Binding-site contacts:
Ligand atom C5 contacts residue THR663 of chain 18.A at 4.3 Å.
Ligand atom C8 contacts residue TYR694 of chain 18.A at 3.4 Å (hydrophobic).
Ligand atom C3 contacts residue ASN666 of chain 18.A at 3.8 Å.
Ligand atom C2 contacts residue ASN666 of chain 18.A at 2.5 Å.
Ligand atom C7 contacts residue TYR694 of chain 18.A at 4.5 Å (hydrophobic).
Ligand atom N2 contacts residue ASN666 of chain 18.A at 3.0 Å (h-bond).
Ligand atom C1 contacts residue ASN666 of chain 18.A at 1.4 Å.
Ligand atom O7 contacts residue ASN666 of chain 18.A at 4.0 Å.
Ligand atom N2 contacts residue TYR694 of chain 18.A at 4.5 Å.
Ligand atom C8 contacts residue LEU693 of chain 18.A at 4.2 Å (hydrophobic).
Ligand atom C4 contacts residue ASN666 of chain 18.A at 4.2 Å.
Ligand atom C5 contacts residue ASN666 of chain 18.A at 3.6 Å.
Ligand atom C7 contacts residue ASN666 of chain 18.A at 3.7 Å.
Ligand atom O5 contacts residue ASN666 of chain 18.A at 2.3 Å (h-bond).
Ligand atom C6 contacts residue THR663 of chain 18.A at 3.7 Å.

Sequence of chain 18.A:
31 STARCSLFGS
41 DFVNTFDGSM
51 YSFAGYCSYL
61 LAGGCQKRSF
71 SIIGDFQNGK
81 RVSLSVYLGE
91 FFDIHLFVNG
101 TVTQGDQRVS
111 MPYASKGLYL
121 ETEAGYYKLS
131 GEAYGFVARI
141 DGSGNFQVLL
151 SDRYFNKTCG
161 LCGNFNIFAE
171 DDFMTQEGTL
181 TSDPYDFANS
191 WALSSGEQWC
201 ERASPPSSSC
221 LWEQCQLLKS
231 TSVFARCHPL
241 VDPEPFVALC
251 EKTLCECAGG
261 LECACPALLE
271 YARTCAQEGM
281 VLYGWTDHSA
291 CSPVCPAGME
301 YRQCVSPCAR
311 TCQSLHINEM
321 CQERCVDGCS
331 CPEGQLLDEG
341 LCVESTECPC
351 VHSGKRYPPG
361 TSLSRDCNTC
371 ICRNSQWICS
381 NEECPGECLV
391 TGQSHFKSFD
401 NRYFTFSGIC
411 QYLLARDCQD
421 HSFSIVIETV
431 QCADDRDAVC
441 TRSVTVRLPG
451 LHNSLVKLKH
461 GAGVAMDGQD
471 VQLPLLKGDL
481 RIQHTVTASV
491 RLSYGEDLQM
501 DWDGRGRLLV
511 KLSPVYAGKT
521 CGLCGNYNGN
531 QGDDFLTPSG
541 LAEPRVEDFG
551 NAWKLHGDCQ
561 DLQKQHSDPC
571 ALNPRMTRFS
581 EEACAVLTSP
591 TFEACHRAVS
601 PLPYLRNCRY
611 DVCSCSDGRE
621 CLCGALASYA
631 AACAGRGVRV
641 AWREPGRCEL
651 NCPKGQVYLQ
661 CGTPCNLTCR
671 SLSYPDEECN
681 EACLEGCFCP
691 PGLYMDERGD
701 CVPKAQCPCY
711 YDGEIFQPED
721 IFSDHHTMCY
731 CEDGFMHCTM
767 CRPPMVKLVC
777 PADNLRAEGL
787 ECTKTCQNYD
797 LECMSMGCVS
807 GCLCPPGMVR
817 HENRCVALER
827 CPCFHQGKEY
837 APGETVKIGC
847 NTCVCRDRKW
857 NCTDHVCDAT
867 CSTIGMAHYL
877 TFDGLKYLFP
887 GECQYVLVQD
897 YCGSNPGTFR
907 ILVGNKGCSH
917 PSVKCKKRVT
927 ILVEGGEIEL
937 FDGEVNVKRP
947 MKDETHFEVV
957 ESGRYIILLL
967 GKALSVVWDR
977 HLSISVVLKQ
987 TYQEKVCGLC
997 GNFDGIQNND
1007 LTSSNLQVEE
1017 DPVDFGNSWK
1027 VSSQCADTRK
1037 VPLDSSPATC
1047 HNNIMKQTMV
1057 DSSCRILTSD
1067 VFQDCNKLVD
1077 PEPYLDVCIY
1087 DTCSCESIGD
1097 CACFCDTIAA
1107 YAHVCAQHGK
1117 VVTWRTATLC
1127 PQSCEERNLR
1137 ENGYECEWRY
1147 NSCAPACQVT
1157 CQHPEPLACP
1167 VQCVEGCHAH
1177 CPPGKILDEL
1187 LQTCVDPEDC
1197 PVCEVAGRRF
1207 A

This protein binds this small molecule.
Small molecule (SMILES): CC(=O)N[C@@H]1[C@@H](O)[C@H](O)[C@@H](CO)O[C@H]1O